Sequence of chain 1.A:
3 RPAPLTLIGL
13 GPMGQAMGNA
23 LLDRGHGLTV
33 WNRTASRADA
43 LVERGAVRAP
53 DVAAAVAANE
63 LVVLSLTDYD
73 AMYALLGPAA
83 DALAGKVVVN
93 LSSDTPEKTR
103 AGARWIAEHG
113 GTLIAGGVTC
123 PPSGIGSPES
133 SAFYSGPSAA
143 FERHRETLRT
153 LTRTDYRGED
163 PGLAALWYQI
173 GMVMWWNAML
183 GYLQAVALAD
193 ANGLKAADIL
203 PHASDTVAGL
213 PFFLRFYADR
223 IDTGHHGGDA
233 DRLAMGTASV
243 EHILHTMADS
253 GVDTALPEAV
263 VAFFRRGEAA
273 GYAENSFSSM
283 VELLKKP

A small-molecule ligand and the protein it binds are described below.
Small molecule (SMILES): Fc1ccc(F)c(C2=NCCC2)c1

Binding-site contacts:
Ligand atom CAD contacts residue PRO123 of chain 1.A at 4.2 Å (hydrophobic).
Ligand atom CAH contacts residue NDP1 of chain 1.E at 3.5 Å.
Ligand atom CAE contacts residue TRP177 of chain 1.A at 3.9 Å (hydrophobic).
Ligand atom FAB contacts residue TRP177 of chain 1.A at 3.8 Å.
Ligand atom CAL contacts residue MET237 of chain 1.B at 4.1 Å (hydrophobic).
Ligand atom CAL contacts residue NDP1 of chain 1.E at 3.7 Å.
Ligand atom CAF contacts residue TRP177 of chain 1.A at 4.3 Å (hydrophobic).
Ligand atom CAJ contacts residue NDP1 of chain 1.E at 3.4 Å.
Ligand atom NAC contacts residue NDP1 of chain 1.E at 3.6 Å.
Ligand atom FAB contacts residue ASP233 of chain 1.B at 3.4 Å.
Ligand atom CAM contacts residue NDP1 of chain 1.E at 3.8 Å.
Ligand atom CAM contacts residue TRP178 of chain 1.A at 3.9 Å (hydrophobic).
Ligand atom CAI contacts residue TYR170 of chain 1.A at 4.1 Å (hydrophobic).
Ligand atom FAA contacts residue NDP1 of chain 1.E at 3.3 Å.
Ligand atom CAH contacts residue MET174 of chain 1.A at 4.3 Å (hydrophobic).
Ligand atom CAG contacts residue PRO123 of chain 1.A at 4.3 Å (hydrophobic).
Ligand atom CAL contacts residue MET174 of chain 1.A at 4.1 Å (hydrophobic).
Ligand atom CAG contacts residue CYS122 of chain 1.A at 3.8 Å (hydrophobic).
Ligand atom CAK contacts residue ASP233 of chain 1.B at 4.2 Å.
Ligand atom CAI contacts residue NDP1 of chain 1.E at 3.5 Å.
Ligand atom NAC contacts residue MET174 of chain 1.A at 4.2 Å.
Ligand atom CAM contacts residue MET237 of chain 1.B at 4.0 Å (hydrophobic).
Ligand atom CAD contacts residue PHE215 of chain 1.B at 3.9 Å (hydrophobic).
Ligand atom CAE contacts residue PRO123 of chain 1.A at 4.3 Å (hydrophobic).
Ligand atom FAA contacts residue MET174 of chain 1.A at 3.3 Å.
Ligand atom FAA contacts residue TYR170 of chain 1.A at 2.9 Å.
Ligand atom CAF contacts residue NDP1 of chain 1.E at 3.9 Å.
Ligand atom FAB contacts residue TYR219 of chain 1.B at 3.3 Å.
Ligand atom FAB contacts residue NDP1 of chain 1.E at 4.1 Å.
Ligand atom CAJ contacts residue TRP177 of chain 1.A at 3.5 Å (hydrophobic).
Ligand atom CAL contacts residue TRP178 of chain 1.A at 4.1 Å (hydrophobic).
Ligand atom CAH contacts residue TRP177 of chain 1.A at 4.1 Å (hydrophobic).
Ligand atom CAK contacts residue NDP1 of chain 1.E at 3.5 Å.
Ligand atom CAK contacts residue TRP177 of chain 1.A at 3.7 Å (hydrophobic).
Ligand atom CAM contacts residue ASP233 of chain 1.B at 4.2 Å.
Ligand atom CAD contacts residue TRP177 of chain 1.A at 3.9 Å (hydrophobic).
Ligand atom CAE contacts residue PHE215 of chain 1.B at 4.1 Å (hydrophobic).
Ligand atom FAB contacts residue PHE279 of chain 1.B at 3.9 Å.
Ligand atom CAG contacts residue THR121 of chain 1.A at 3.6 Å.
Ligand atom CAI contacts residue MET174 of chain 1.A at 3.7 Å (hydrophobic).

Sequence of chain 1.B:
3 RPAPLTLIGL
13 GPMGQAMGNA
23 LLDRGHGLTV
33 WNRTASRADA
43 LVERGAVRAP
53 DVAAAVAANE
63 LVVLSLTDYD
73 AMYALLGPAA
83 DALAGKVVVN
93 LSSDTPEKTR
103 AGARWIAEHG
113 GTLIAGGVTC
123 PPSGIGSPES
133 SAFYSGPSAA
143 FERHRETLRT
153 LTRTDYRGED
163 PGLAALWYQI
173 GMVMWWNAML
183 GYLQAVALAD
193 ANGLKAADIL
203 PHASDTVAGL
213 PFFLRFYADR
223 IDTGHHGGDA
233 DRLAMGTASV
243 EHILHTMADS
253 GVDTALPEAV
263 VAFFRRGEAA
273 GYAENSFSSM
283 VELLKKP